Sequence of chain 1.C:
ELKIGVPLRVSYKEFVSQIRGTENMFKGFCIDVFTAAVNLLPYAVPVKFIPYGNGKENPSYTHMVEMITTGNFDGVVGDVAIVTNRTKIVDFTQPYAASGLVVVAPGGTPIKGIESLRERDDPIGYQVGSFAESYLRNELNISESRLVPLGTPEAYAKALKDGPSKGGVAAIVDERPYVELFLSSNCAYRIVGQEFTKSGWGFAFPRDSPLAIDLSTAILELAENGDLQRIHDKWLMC

A small-molecule ligand and the protein it binds are described below.
Small molecule (SMILES): NCC(=O)O

Binding-site contacts:
Ligand atom C contacts residue GLU180 of chain 1.C at 3.8 Å.
Ligand atom OXT contacts residue ARG91 of chain 1.C at 2.9 Å (salt-bridge).
Ligand atom O contacts residue PHE136 of chain 1.C at 4.2 Å.
Ligand atom C contacts residue ASP84 of chain 1.C at 4.4 Å.
Ligand atom O contacts residue ARG91 of chain 1.C at 2.8 Å (salt-bridge).
Ligand atom C contacts residue TYR66 of chain 1.C at 3.7 Å (hydrophobic).
Ligand atom C contacts residue PHE136 of chain 1.C at 4.0 Å (hydrophobic).
Ligand atom OXT contacts residue TYR66 of chain 1.C at 3.6 Å.
Ligand atom N contacts residue ALA86 of chain 1.C at 4.3 Å.
Ligand atom N contacts residue GLU180 of chain 1.C at 2.7 Å (salt-bridge).
Ligand atom O contacts residue ALA86 of chain 1.C at 3.0 Å (h-bond).
Ligand atom CA contacts residue SER135 of chain 1.C at 4.4 Å.
Ligand atom OXT contacts residue GLU180 of chain 1.C at 4.5 Å.
Ligand atom N contacts residue TRP206 of chain 1.C at 4.0 Å.
Ligand atom C contacts residue SER135 of chain 1.C at 4.3 Å.
Ligand atom CA contacts residue GLU180 of chain 1.C at 3.3 Å.
Ligand atom O contacts residue ASP84 of chain 1.C at 3.8 Å.
Ligand atom OXT contacts residue SER135 of chain 1.C at 3.5 Å.
Ligand atom O contacts residue GLU180 of chain 1.C at 4.1 Å.
Ligand atom CA contacts residue ASP84 of chain 1.C at 3.9 Å.
Ligand atom CA contacts residue TYR66 of chain 1.C at 3.6 Å (hydrophobic).
Ligand atom N contacts residue ASP84 of chain 1.C at 2.9 Å (salt-bridge).
Ligand atom O contacts residue VAL85 of chain 1.C at 4.0 Å.
Ligand atom N contacts residue TYR66 of chain 1.C at 4.0 Å.
Ligand atom C contacts residue ALA86 of chain 1.C at 4.2 Å (hydrophobic).
Ligand atom OXT contacts residue GLY134 of chain 1.C at 4.1 Å.
Ligand atom CA contacts residue TYR183 of chain 1.C at 3.8 Å (hydrophobic).
Ligand atom O contacts residue TYR66 of chain 1.C at 3.6 Å.
Ligand atom N contacts residue TYR183 of chain 1.C at 2.8 Å (h-bond).
Ligand atom C contacts residue ARG91 of chain 1.C at 3.5 Å.
Ligand atom OXT contacts residue PHE136 of chain 1.C at 3.0 Å (h-bond).